Sequence of chain 1.A:
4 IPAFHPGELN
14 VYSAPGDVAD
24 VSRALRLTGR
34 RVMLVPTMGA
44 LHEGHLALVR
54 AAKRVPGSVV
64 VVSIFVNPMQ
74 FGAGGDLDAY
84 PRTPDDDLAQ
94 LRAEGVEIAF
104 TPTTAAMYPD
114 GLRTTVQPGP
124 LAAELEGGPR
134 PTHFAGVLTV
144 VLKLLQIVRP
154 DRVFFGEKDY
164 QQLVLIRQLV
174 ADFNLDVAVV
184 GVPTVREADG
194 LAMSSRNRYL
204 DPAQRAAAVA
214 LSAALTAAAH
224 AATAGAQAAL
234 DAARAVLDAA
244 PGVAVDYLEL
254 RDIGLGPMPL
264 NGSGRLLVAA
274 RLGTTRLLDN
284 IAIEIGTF

Binding-site contacts:
Ligand atom CAB contacts residue SO41 of chain 1.E at 3.1 Å.
Ligand atom CAK contacts residue MET196 of chain 1.A at 4.1 Å (hydrophobic).
Ligand atom CAA contacts residue VAL188 of chain 1.A at 4.0 Å (hydrophobic).
Ligand atom CAE contacts residue MET196 of chain 1.A at 3.2 Å (hydrophobic).
Ligand atom CAA contacts residue LEU51 of chain 1.A at 3.8 Å (hydrophobic).
Ligand atom OAH contacts residue VAL188 of chain 1.A at 3.0 Å (h-bond).
Ligand atom CAA contacts residue GLY159 of chain 1.A at 4.1 Å.
Ligand atom CAA contacts residue PRO186 of chain 1.A at 3.2 Å (hydrophobic).
Ligand atom CAK contacts residue HIS45 of chain 1.A at 3.4 Å.
Ligand atom CAE contacts residue LYS161 of chain 1.A at 3.7 Å.
Ligand atom CAC contacts residue LYS161 of chain 1.A at 4.1 Å.
Ligand atom CAA contacts residue VAL185 of chain 1.A at 3.7 Å (hydrophobic).
Ligand atom CAC contacts residue GLY47 of chain 1.A at 3.8 Å.
Ligand atom CAK contacts residue LYS161 of chain 1.A at 4.0 Å.
Ligand atom CAK contacts residue SO41 of chain 1.E at 3.1 Å.
Ligand atom CAC contacts residue MET196 of chain 1.A at 4.1 Å (hydrophobic).
Ligand atom CAB contacts residue HIS45 of chain 1.A at 4.0 Å.
Ligand atom NAG contacts residue LYS161 of chain 1.A at 3.6 Å.
Ligand atom CAC contacts residue VAL188 of chain 1.A at 3.7 Å (hydrophobic).
Ligand atom CAF contacts residue HIS48 of chain 1.A at 4.1 Å.
Ligand atom CAE contacts residue SO41 of chain 1.E at 3.6 Å.
Ligand atom CAD contacts residue LEU51 of chain 1.A at 4.2 Å (hydrophobic).
Ligand atom NAG contacts residue HIS45 of chain 1.A at 3.4 Å.
Ligand atom CAA contacts residue GLY47 of chain 1.A at 3.5 Å.
Ligand atom CAJ contacts residue GLY47 of chain 1.A at 3.9 Å.
Ligand atom NAG contacts residue SO41 of chain 1.E at 2.2 Å (h-bond).
Ligand atom OAH contacts residue GLY47 of chain 1.A at 3.6 Å.
Ligand atom CAI contacts residue GLY47 of chain 1.A at 3.4 Å.
Ligand atom OAH contacts residue THR187 of chain 1.A at 3.5 Å.
Ligand atom CAJ contacts residue HIS45 of chain 1.A at 3.9 Å.
Ligand atom CAJ contacts residue HIS48 of chain 1.A at 4.2 Å.
Ligand atom CAD contacts residue HIS48 of chain 1.A at 3.9 Å.
Ligand atom CAI contacts residue VAL188 of chain 1.A at 3.8 Å (hydrophobic).
Ligand atom CAF contacts residue GLY47 of chain 1.A at 3.3 Å.
Ligand atom CAB contacts residue HIS48 of chain 1.A at 3.6 Å.
Ligand atom CAC contacts residue THR187 of chain 1.A at 4.0 Å.
Ligand atom CAE contacts residue HIS45 of chain 1.A at 3.7 Å.
Ligand atom OAH contacts residue PRO186 of chain 1.A at 3.5 Å (h-bond).
Ligand atom CAF contacts residue GLY159 of chain 1.A at 3.8 Å.
Ligand atom CAB contacts residue BZ21 of chain 1.C at 3.3 Å.

A small-molecule ligand and the protein it binds are described below.
Small molecule (SMILES): COc1ccc2[nH]ccc2c1